This protein binds this small molecule.
Small molecule (SMILES): O=C(c1ccc(-n2nnc3cccnc32)cc1)N(c1ncccc1Cl)[C@@H]1CCCNC1

Sequence of chain 1.U:
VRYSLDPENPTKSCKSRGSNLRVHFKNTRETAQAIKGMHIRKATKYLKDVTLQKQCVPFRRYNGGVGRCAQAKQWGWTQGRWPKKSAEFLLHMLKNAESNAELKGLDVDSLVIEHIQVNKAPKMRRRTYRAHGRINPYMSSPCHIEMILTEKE

Binding-site contacts:
Ligand atom N5 contacts residue LEU30 of chain 1.GC at 4.1 Å.
Ligand atom N6 contacts residue LEU30 of chain 1.GC at 3.7 Å.
Ligand atom N4 contacts residue LEU29 of chain 1.GC at 4.3 Å.
Ligand atom C19 contacts residue LEU30 of chain 1.GC at 4.2 Å (hydrophobic).
Ligand atom C13 contacts residue HIS132 of chain 1.U at 3.6 Å.
Ligand atom N5 contacts residue LEU29 of chain 1.GC at 4.0 Å.
Ligand atom C18 contacts residue LEU30 of chain 1.GC at 4.1 Å (hydrophobic).
Ligand atom N7 contacts residue HIS132 of chain 1.U at 4.4 Å.
Ligand atom C14 contacts residue HIS132 of chain 1.U at 3.9 Å.
Ligand atom C14 contacts residue LEU29 of chain 1.GC at 4.1 Å (hydrophobic).

Sequence of chain 1.GC:
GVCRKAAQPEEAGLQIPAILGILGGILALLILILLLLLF